Sequence of chain 2.A:
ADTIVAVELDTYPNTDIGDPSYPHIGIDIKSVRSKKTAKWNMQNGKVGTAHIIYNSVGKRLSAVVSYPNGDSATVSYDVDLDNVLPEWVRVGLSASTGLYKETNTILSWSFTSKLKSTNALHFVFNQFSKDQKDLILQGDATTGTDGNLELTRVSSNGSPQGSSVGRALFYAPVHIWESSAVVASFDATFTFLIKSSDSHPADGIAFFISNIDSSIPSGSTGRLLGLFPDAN

This protein binds this small molecule.
Small molecule (SMILES): Nc1ncnc2[nH]cnc12

Binding-site contacts:
Ligand atom N1 contacts residue ASP16 of chain 2.A at 2.9 Å.
Ligand atom N3 contacts residue ILE17 of chain 2.A at 4.2 Å.
Ligand atom N1 contacts residue THR15 of chain 2.A at 3.9 Å.
Ligand atom C4 contacts residue ARG228 of chain 2.A at 3.1 Å.
Ligand atom N3 contacts residue ASP16 of chain 2.A at 3.3 Å.
Ligand atom N7 contacts residue ASN14 of chain 2.A at 4.0 Å.
Ligand atom N1 contacts residue ASN14 of chain 2.A at 3.0 Å.
Ligand atom C5 contacts residue ASN14 of chain 2.A at 3.3 Å.
Ligand atom C5 contacts residue ASP16 of chain 2.A at 3.8 Å.
Ligand atom N6 contacts residue PRO13 of chain 2.A at 3.8 Å.
Ligand atom N1 contacts residue PRO13 of chain 2.A at 4.4 Å.
Ligand atom C8 contacts residue ASN14 of chain 2.A at 4.2 Å.
Ligand atom C2 contacts residue ARG228 of chain 2.A at 3.4 Å.
Ligand atom N7 contacts residue TYR12 of chain 2.A at 4.0 Å.
Ligand atom C6 contacts residue PRO13 of chain 2.A at 4.4 Å (hydrophobic).
Ligand atom N6 contacts residue ASN14 of chain 2.A at 4.1 Å.
Ligand atom C4 contacts residue ASP16 of chain 2.A at 3.6 Å.
Ligand atom C5 contacts residue ARG228 of chain 2.A at 4.4 Å.
Ligand atom C6 contacts residue ASP16 of chain 2.A at 3.5 Å.
Ligand atom N6 contacts residue TYR12 of chain 2.A at 3.5 Å (h-bond).
Ligand atom N3 contacts residue ARG228 of chain 2.A at 2.3 Å (salt-bridge).
Ligand atom C6 contacts residue ASN14 of chain 2.A at 3.5 Å.
Ligand atom C2 contacts residue ASP16 of chain 2.A at 2.5 Å.
Ligand atom C2 contacts residue ILE17 of chain 2.A at 4.1 Å (hydrophobic).
Ligand atom N9 contacts residue ARG228 of chain 2.A at 3.2 Å (salt-bridge).
Ligand atom C4 contacts residue ASN14 of chain 2.A at 3.2 Å.
Ligand atom C6 contacts residue TYR12 of chain 2.A at 4.2 Å (hydrophobic).
Ligand atom C2 contacts residue THR15 of chain 2.A at 4.5 Å.
Ligand atom C5 contacts residue TYR12 of chain 2.A at 4.4 Å (hydrophobic).
Ligand atom N3 contacts residue ASN14 of chain 2.A at 3.4 Å (h-bond).
Ligand atom C2 contacts residue ASN14 of chain 2.A at 3.0 Å.
Ligand atom N9 contacts residue ASN14 of chain 2.A at 3.8 Å.
Ligand atom N6 contacts residue ASP16 of chain 2.A at 4.2 Å.